This protein binds this small molecule.
Small molecule (SMILES): CC(=O)N[C@@H]1[C@@H](O)[C@H](O)[C@@H](CO)O[C@H]1O

Binding-site contacts:
Ligand atom C8 contacts residue PHE90 of chain 3.A at 3.9 Å (hydrophobic).
Ligand atom C1 contacts residue ASN67 of chain 3.A at 1.4 Å.
Ligand atom O5 contacts residue ASN67 of chain 3.A at 2.4 Å (h-bond).
Ligand atom N2 contacts residue ASN67 of chain 3.A at 2.9 Å (h-bond).
Ligand atom C3 contacts residue ASN67 of chain 3.A at 3.8 Å.
Ligand atom C5 contacts residue ASN67 of chain 3.A at 3.7 Å.
Ligand atom C8 contacts residue MET118 of chain 3.A at 4.3 Å (hydrophobic).
Ligand atom C2 contacts residue ASN67 of chain 3.A at 2.5 Å.
Ligand atom O7 contacts residue ASN67 of chain 3.A at 4.1 Å.
Ligand atom C7 contacts residue ASN67 of chain 3.A at 3.7 Å.
Ligand atom C4 contacts residue ASN67 of chain 3.A at 4.2 Å.
Ligand atom C8 contacts residue ASN67 of chain 3.A at 4.2 Å.

Sequence of chain 3.A:
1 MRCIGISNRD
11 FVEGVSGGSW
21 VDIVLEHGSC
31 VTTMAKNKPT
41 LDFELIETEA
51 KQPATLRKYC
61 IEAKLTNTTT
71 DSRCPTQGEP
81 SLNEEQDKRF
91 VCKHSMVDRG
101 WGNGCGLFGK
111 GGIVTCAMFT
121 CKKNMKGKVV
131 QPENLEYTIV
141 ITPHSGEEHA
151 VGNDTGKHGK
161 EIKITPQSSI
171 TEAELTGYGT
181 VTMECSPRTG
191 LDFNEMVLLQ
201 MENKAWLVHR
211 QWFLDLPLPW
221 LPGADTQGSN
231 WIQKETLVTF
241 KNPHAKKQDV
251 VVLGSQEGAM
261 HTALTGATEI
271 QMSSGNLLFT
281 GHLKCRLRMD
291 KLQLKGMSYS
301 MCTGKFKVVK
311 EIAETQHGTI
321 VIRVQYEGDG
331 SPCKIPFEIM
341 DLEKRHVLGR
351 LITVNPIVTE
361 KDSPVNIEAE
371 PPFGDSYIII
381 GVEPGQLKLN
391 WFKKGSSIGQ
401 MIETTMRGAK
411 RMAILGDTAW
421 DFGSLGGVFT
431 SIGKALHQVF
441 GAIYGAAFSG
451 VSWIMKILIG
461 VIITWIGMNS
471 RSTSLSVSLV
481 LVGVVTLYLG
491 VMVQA